Sequence of chain 1.A:
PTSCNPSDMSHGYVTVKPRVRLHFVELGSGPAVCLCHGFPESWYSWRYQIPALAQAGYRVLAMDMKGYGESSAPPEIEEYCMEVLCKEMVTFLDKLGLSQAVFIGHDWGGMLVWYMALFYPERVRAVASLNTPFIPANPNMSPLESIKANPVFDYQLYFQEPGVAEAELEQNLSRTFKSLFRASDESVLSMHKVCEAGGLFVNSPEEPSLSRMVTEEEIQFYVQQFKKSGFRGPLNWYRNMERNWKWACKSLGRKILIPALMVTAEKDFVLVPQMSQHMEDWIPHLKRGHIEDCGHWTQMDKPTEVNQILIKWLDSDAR

Binding-site contacts:
Ligand atom F01 contacts residue MET201 of chain 1.A at 3.6 Å.
Ligand atom C22 contacts residue PHE163 of chain 1.A at 3.5 Å (hydrophobic).
Ligand atom C08 contacts residue TYR165 of chain 1.A at 3.6 Å (hydrophobic).
Ligand atom C05 contacts residue VAL280 of chain 1.A at 4.0 Å (hydrophobic).
Ligand atom C09 contacts residue TYR248 of chain 1.A at 3.9 Å (hydrophobic).
Ligand atom C07 contacts residue TYR165 of chain 1.A at 4.0 Å (hydrophobic).
Ligand atom C06 contacts residue HIS306 of chain 1.A at 4.1 Å.
Ligand atom C15 contacts residue MET121 of chain 1.A at 4.1 Å (hydrophobic).
Ligand atom C11 contacts residue ASP117 of chain 1.A at 3.0 Å.
Ligand atom C14 contacts residue GLN166 of chain 1.A at 3.2 Å.
Ligand atom N10 contacts residue GLN166 of chain 1.A at 4.1 Å.
Ligand atom C14 contacts residue TRP118 of chain 1.A at 3.6 Å (hydrophobic).
Ligand atom N10 contacts residue ASP117 of chain 1.A at 3.5 Å (salt-bridge).
Ligand atom C08 contacts residue HIS306 of chain 1.A at 4.1 Å.
Ligand atom C24 contacts residue MET251 of chain 1.A at 4.0 Å (hydrophobic).
Ligand atom C05 contacts residue MET201 of chain 1.A at 3.7 Å (hydrophobic).
Ligand atom C24 contacts residue GLN166 of chain 1.A at 3.4 Å.
Ligand atom C08 contacts residue TYR248 of chain 1.A at 3.1 Å (hydrophobic).
Ligand atom C09 contacts residue ASP117 of chain 1.A at 3.0 Å.
Ligand atom C13 contacts residue GLN166 of chain 1.A at 3.2 Å.
Ligand atom C07 contacts residue ASP117 of chain 1.A at 4.0 Å.
Ligand atom C17 contacts residue TRP118 of chain 1.A at 4.1 Å (hydrophobic).
Ligand atom C04 contacts residue PHE49 of chain 1.A at 4.1 Å (hydrophobic).
Ligand atom C23 contacts residue GLN166 of chain 1.A at 3.6 Å.
Ligand atom C23 contacts residue ILE157 of chain 1.A at 3.3 Å (hydrophobic).
Ligand atom C04 contacts residue TRP307 of chain 1.A at 4.1 Å (hydrophobic).
Ligand atom C07 contacts residue HIS306 of chain 1.A at 3.9 Å.
Ligand atom C22 contacts residue ILE157 of chain 1.A at 4.0 Å (hydrophobic).
Ligand atom C16 contacts residue MET121 of chain 1.A at 3.3 Å (hydrophobic).
Ligand atom C13 contacts residue TYR248 of chain 1.A at 3.8 Å (hydrophobic).
Ligand atom C03 contacts residue TRP307 of chain 1.A at 3.7 Å (hydrophobic).
Ligand atom C09 contacts residue TYR165 of chain 1.A at 3.0 Å (hydrophobic).
Ligand atom C03 contacts residue MET201 of chain 1.A at 4.0 Å (hydrophobic).
Ligand atom C06 contacts residue TYR165 of chain 1.A at 3.7 Å (hydrophobic).
Ligand atom C21 contacts residue PHE163 of chain 1.A at 3.4 Å (hydrophobic).
Ligand atom N10 contacts residue TYR248 of chain 1.A at 3.5 Å (h-bond).
Ligand atom C08 contacts residue ASP117 of chain 1.A at 3.1 Å.
Ligand atom N10 contacts residue TYR165 of chain 1.A at 3.0 Å (h-bond).
Ligand atom C13 contacts residue TRP118 of chain 1.A at 3.7 Å (hydrophobic).
Ligand atom C02 contacts residue MET201 of chain 1.A at 3.5 Å (hydrophobic).

This small molecule binds to this protein.
Small molecule (SMILES): Fc1ccc(CCNCc2ccc(Oc3ccccc3)cc2)cc1